A small-molecule ligand and the protein it binds are described below.
Small molecule (SMILES): CC(=O)N[C@@H]1[C@@H](O)[C@H](O)[C@@H](CO)O[C@H]1O

Sequence of chain 1.A:
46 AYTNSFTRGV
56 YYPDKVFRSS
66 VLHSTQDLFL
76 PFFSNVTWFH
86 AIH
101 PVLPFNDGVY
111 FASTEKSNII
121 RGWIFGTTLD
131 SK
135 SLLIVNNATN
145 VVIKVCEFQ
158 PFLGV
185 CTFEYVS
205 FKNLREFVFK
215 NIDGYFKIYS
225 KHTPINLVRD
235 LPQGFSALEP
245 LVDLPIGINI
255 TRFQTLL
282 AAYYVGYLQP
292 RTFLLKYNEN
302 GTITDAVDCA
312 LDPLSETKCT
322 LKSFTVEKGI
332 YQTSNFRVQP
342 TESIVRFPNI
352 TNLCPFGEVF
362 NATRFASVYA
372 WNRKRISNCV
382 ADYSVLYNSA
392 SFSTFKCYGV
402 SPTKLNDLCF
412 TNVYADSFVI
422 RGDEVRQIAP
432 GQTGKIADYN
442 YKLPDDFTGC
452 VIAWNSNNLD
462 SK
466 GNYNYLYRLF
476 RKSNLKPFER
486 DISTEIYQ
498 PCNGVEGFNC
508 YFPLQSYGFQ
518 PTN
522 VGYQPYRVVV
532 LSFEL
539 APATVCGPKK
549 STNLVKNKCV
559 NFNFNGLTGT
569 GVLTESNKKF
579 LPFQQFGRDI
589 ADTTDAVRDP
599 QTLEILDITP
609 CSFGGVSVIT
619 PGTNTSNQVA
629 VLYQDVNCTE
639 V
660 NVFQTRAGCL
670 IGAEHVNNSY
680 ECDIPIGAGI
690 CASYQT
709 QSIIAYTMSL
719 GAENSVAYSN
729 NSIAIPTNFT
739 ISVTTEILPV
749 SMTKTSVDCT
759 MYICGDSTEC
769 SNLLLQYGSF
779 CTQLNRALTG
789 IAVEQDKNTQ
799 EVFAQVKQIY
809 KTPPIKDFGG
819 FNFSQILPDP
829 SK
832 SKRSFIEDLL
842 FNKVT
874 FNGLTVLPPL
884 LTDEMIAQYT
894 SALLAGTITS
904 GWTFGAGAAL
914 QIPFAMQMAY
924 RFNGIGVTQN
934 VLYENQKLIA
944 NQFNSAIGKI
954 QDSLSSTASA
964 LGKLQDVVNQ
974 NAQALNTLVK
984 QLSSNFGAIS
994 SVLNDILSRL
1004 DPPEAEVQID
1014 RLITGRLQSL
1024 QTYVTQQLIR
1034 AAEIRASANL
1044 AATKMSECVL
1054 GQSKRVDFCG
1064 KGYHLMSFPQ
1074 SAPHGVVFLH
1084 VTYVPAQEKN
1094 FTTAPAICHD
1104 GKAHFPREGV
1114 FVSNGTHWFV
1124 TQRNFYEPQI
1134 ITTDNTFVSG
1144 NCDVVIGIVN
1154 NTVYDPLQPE

Binding-site contacts:
Ligand atom C8 contacts residue VAL386 of chain 1.A at 4.5 Å (hydrophobic).
Ligand atom C8 contacts residue GLY358 of chain 1.A at 3.7 Å.
Ligand atom O7 contacts residue ASN362 of chain 1.A at 4.0 Å.
Ligand atom C2 contacts residue ASN362 of chain 1.A at 2.5 Å.
Ligand atom C5 contacts residue ASN362 of chain 1.A at 3.8 Å.
Ligand atom C1 contacts residue ASN362 of chain 1.A at 1.5 Å.
Ligand atom O5 contacts residue ASN362 of chain 1.A at 2.4 Å (h-bond).
Ligand atom C3 contacts residue ASN362 of chain 1.A at 3.8 Å.
Ligand atom C7 contacts residue GLY358 of chain 1.A at 3.8 Å.
Ligand atom C8 contacts residue PHE357 of chain 1.A at 3.7 Å (hydrophobic).
Ligand atom O7 contacts residue GLY358 of chain 1.A at 3.6 Å.
Ligand atom N2 contacts residue ASN362 of chain 1.A at 2.9 Å (h-bond).
Ligand atom C7 contacts residue ASN362 of chain 1.A at 3.7 Å.
Ligand atom C8 contacts residue LEU387 of chain 1.A at 3.9 Å (hydrophobic).
Ligand atom C3 contacts residue VAL386 of chain 1.A at 4.4 Å (hydrophobic).
Ligand atom C7 contacts residue VAL386 of chain 1.A at 4.3 Å (hydrophobic).
Ligand atom O3 contacts residue VAL386 of chain 1.A at 3.3 Å.
Ligand atom C4 contacts residue ASN362 of chain 1.A at 4.3 Å.
Ligand atom C8 contacts residue PHE361 of chain 1.A at 4.1 Å (hydrophobic).